This protein binds this small molecule.
Small molecule (SMILES): CC(C)(CO[P](=O)(O)O[P](=O)(O)OC[C@H]1O[C@@H](n2cnc3c(N)ncnc32)[C@H](O)[C@@H]1OP(=O)(O)O)[C@@H](O)C(=O)NCCC(=O)NCCNC(=O)Cc1cc(O)cc(O)c1

Sequence of chain 1.L:
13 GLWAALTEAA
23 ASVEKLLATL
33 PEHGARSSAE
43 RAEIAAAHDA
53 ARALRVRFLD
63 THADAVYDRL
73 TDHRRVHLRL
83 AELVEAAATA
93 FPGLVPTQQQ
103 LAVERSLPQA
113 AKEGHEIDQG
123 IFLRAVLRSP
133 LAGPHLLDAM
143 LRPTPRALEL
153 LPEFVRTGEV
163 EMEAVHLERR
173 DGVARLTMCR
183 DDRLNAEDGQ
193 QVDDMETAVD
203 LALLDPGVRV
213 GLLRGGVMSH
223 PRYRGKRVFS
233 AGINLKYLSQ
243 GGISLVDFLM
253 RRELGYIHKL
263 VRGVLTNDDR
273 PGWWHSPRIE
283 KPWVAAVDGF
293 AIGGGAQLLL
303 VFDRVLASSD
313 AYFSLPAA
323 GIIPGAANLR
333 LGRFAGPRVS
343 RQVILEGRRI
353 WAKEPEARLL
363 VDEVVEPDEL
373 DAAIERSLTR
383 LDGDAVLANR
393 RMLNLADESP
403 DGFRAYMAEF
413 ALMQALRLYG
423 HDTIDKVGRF

Binding-site contacts:
Ligand atom O4A contacts residue ARG224 of chain 1.C at 2.5 Å (salt-bridge).
Ligand atom N1A contacts residue ASN236 of chain 1.C at 3.2 Å (h-bond).
Ligand atom C14 contacts residue TYR314 of chain 1.C at 3.3 Å (hydrophobic).
Ligand atom C13 contacts residue PHE292 of chain 1.C at 3.5 Å (hydrophobic).
Ligand atom OAL contacts residue GLU189 of chain 1.C at 2.7 Å (salt-bridge).
Ligand atom O5P contacts residue LEU237 of chain 1.C at 3.3 Å.
Ligand atom N7A contacts residue ALA233 of chain 1.C at 3.5 Å.
Ligand atom C2A contacts residue ASN236 of chain 1.C at 3.4 Å.
Ligand atom N4P contacts residue ALA233 of chain 1.C at 2.6 Å (h-bond).
Ligand atom N9A contacts residue ARG185 of chain 1.C at 3.4 Å (salt-bridge).
Ligand atom OAD contacts residue GLY234 of chain 1.C at 3.4 Å.
Ligand atom OAK contacts residue ILE325 of chain 1.C at 3.0 Å (h-bond).
Ligand atom O5A contacts residue TYR225 of chain 1.C at 2.9 Å.
Ligand atom OAL contacts residue ARG254 of chain 1.C at 3.2 Å.
Ligand atom O7A contacts residue HIS222 of chain 1.C at 3.2 Å (h-bond).
Ligand atom OAL contacts residue PHE250 of chain 1.C at 3.4 Å.
Ligand atom N6A contacts residue LEU237 of chain 1.C at 3.4 Å (h-bond).
Ligand atom N1A contacts residue LEU237 of chain 1.C at 3.2 Å (h-bond).
Ligand atom C6A contacts residue ALA188 of chain 1.C at 3.5 Å (hydrophobic).
Ligand atom N6A contacts residue ILE235 of chain 1.C at 2.3 Å (h-bond).
Ligand atom CAG contacts residue ILE325 of chain 1.C at 3.4 Å (hydrophobic).
Ligand atom P2A contacts residue ARG224 of chain 1.C at 3.2 Å.
Ligand atom C12 contacts residue TYR225 of chain 1.C at 3.4 Å (hydrophobic).
Ligand atom C3P contacts residue ALA233 of chain 1.C at 3.5 Å (hydrophobic).
Ligand atom C3P contacts residue ILE235 of chain 1.C at 3.4 Å (hydrophobic).
Ligand atom O9A contacts residue LYS238 of chain 1.C at 2.5 Å (salt-bridge).
Ligand atom O2' contacts residue LYS238 of chain 1.C at 3.2 Å (salt-bridge).
Ligand atom OAD contacts residue ILE235 of chain 1.C at 2.6 Å (h-bond).
Ligand atom OAK contacts residue GLY327 of chain 1.C at 2.9 Å (h-bond).
Ligand atom O8A contacts residue HIS222 of chain 1.C at 3.2 Å (h-bond).
Ligand atom N6A contacts residue ASN236 of chain 1.C at 3.4 Å.
Ligand atom O3A contacts residue ARG224 of chain 1.C at 3.4 Å (salt-bridge).
Ligand atom OAK contacts residue GLN416 of chain 1.C at 2.9 Å (h-bond).
Ligand atom C6P contacts residue ALA233 of chain 1.C at 3.3 Å (hydrophobic).
Ligand atom P3' contacts residue HIS222 of chain 1.C at 3.5 Å.
Ligand atom C8A contacts residue ARG185 of chain 1.C at 3.2 Å.
Ligand atom C6A contacts residue ILE235 of chain 1.C at 3.5 Å (hydrophobic).
Ligand atom C5P contacts residue ALA233 of chain 1.C at 3.5 Å (hydrophobic).
Ligand atom O2A contacts residue ARG224 of chain 1.C at 2.6 Å (salt-bridge).
Ligand atom O3' contacts residue HIS222 of chain 1.C at 3.2 Å (h-bond).

Sequence of chain 1.C:
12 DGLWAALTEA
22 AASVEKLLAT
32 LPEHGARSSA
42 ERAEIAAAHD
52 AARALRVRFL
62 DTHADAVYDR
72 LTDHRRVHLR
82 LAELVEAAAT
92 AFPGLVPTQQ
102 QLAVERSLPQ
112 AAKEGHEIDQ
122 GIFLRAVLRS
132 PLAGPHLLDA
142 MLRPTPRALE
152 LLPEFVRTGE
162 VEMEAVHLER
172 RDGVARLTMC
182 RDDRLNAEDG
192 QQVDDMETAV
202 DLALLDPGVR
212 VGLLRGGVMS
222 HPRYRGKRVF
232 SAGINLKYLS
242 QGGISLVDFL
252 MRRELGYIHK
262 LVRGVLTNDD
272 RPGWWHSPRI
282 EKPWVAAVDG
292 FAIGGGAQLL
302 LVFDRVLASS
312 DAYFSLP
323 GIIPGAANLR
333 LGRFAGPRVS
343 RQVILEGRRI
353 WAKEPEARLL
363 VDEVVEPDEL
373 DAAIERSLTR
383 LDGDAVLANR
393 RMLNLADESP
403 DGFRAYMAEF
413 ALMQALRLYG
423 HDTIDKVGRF